Binding-site contacts:
Ligand atom C5 contacts residue ASN234 of chain 1.B at 3.5 Å.
Ligand atom C2 contacts residue ASN234 of chain 1.B at 2.5 Å.
Ligand atom C4 contacts residue ASN234 of chain 1.B at 3.6 Å.
Ligand atom C1 contacts residue ASN234 of chain 1.B at 1.4 Å.
Ligand atom N2 contacts residue ASN234 of chain 1.B at 3.7 Å.
Ligand atom O3 contacts residue LEU232 of chain 1.B at 3.2 Å.
Ligand atom O5 contacts residue ASN234 of chain 1.B at 2.4 Å (h-bond).
Ligand atom O6 contacts residue LEU232 of chain 1.B at 4.4 Å.
Ligand atom C3 contacts residue ASN234 of chain 1.B at 3.1 Å.
Ligand atom O3 contacts residue ASN234 of chain 1.B at 3.0 Å (h-bond).

Sequence of chain 1.B:
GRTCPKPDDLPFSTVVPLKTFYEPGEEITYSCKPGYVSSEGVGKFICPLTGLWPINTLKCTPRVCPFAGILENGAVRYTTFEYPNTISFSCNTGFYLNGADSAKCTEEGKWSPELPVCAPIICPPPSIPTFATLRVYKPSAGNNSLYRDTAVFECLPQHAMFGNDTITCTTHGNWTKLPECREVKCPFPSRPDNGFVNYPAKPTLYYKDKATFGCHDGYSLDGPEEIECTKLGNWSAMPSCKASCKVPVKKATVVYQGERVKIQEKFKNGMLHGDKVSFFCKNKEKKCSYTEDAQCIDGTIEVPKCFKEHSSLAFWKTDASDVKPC

A protein and the small-molecule ligand that binds it are described below.
Small molecule (SMILES): CC(=O)N[C@H]1[C@H](O[C@H]2[C@H](O)[C@@H](NC(C)=O)CO[C@@H]2CO)O[C@H](CO)[C@@H](O)[C@@H]1O